This small molecule binds to this protein.
Small molecule (SMILES): C/C(=C/C=C/[C@@H](C)C(=O)O)[C@H]1CN[C@H](C(=O)O)[C@H]1CC(=O)O

Binding-site contacts:
Ligand atom OE2 contacts residue GLU705 of chain 1.B at 2.9 Å (salt-bridge).
Ligand atom CAL contacts residue TYR455 of chain 1.B at 4.2 Å (hydrophobic).
Ligand atom CAL contacts residue TYR731 of chain 1.B at 3.9 Å (hydrophobic).
Ligand atom OXT contacts residue GLY655 of chain 1.B at 4.0 Å.
Ligand atom CG contacts residue ALA656 of chain 1.B at 4.4 Å (hydrophobic).
Ligand atom CAQ contacts residue LYS454 of chain 1.B at 3.9 Å.
Ligand atom CAK contacts residue VAL652 of chain 1.B at 4.3 Å (hydrophobic).
Ligand atom OAG contacts residue GLY456 of chain 1.B at 4.1 Å.
Ligand atom N contacts residue TYR731 of chain 1.B at 3.9 Å.
Ligand atom CAQ contacts residue ASP654 of chain 1.B at 4.1 Å.
Ligand atom OAD contacts residue TYR455 of chain 1.B at 2.6 Å (h-bond).
Ligand atom O contacts residue ALA485 of chain 1.B at 4.1 Å.
Ligand atom CAB contacts residue GLU653 of chain 1.B at 4.1 Å.
Ligand atom OE1 contacts residue ASN688 of chain 1.B at 3.9 Å.
Ligand atom OE1 contacts residue GLU705 of chain 1.B at 4.3 Å.
Ligand atom CAJ contacts residue ASN688 of chain 1.B at 4.2 Å.
Ligand atom CD contacts residue MET704 of chain 1.B at 3.6 Å (hydrophobic).
Ligand atom OAD contacts residue GLY456 of chain 1.B at 4.0 Å.
Ligand atom CAI contacts residue VAL652 of chain 1.B at 3.7 Å (hydrophobic).
Ligand atom N contacts residue ALA485 of chain 1.B at 4.4 Å.
Ligand atom OE2 contacts residue MET704 of chain 1.B at 3.3 Å (h-bond).
Ligand atom CAA contacts residue ASN688 of chain 1.B at 4.0 Å.
Ligand atom CAS contacts residue GLU653 of chain 1.B at 4.2 Å.
Ligand atom CAT contacts residue TYR455 of chain 1.B at 4.0 Å (hydrophobic).
Ligand atom OAG contacts residue LYS454 of chain 1.B at 4.1 Å.
Ligand atom CD contacts residue GLU705 of chain 1.B at 3.7 Å.
Ligand atom N contacts residue GLU705 of chain 1.B at 4.3 Å.
Ligand atom CAQ contacts residue TYR455 of chain 1.B at 3.6 Å (hydrophobic).
Ligand atom OXT contacts residue ALA656 of chain 1.B at 4.0 Å.
Ligand atom CA contacts residue GLU705 of chain 1.B at 3.8 Å.
Ligand atom OAG contacts residue ASP654 of chain 1.B at 3.0 Å (salt-bridge).
Ligand atom CAP contacts residue ASN688 of chain 1.B at 4.5 Å.
Ligand atom CAB contacts residue LYS686 of chain 1.B at 4.3 Å.
Ligand atom CAB contacts residue VAL652 of chain 1.B at 3.8 Å (hydrophobic).
Ligand atom CAA contacts residue ILE405 of chain 1.B at 4.5 Å (hydrophobic).
Ligand atom C contacts residue ALA485 of chain 1.B at 4.3 Å (hydrophobic).
Ligand atom OAG contacts residue TYR455 of chain 1.B at 3.5 Å (h-bond).
Ligand atom OAD contacts residue LYS454 of chain 1.B at 3.3 Å.
Ligand atom CAS contacts residue VAL652 of chain 1.B at 4.3 Å (hydrophobic).
Ligand atom OE1 contacts residue MET704 of chain 1.B at 3.4 Å.

Sequence of chain 1.B:
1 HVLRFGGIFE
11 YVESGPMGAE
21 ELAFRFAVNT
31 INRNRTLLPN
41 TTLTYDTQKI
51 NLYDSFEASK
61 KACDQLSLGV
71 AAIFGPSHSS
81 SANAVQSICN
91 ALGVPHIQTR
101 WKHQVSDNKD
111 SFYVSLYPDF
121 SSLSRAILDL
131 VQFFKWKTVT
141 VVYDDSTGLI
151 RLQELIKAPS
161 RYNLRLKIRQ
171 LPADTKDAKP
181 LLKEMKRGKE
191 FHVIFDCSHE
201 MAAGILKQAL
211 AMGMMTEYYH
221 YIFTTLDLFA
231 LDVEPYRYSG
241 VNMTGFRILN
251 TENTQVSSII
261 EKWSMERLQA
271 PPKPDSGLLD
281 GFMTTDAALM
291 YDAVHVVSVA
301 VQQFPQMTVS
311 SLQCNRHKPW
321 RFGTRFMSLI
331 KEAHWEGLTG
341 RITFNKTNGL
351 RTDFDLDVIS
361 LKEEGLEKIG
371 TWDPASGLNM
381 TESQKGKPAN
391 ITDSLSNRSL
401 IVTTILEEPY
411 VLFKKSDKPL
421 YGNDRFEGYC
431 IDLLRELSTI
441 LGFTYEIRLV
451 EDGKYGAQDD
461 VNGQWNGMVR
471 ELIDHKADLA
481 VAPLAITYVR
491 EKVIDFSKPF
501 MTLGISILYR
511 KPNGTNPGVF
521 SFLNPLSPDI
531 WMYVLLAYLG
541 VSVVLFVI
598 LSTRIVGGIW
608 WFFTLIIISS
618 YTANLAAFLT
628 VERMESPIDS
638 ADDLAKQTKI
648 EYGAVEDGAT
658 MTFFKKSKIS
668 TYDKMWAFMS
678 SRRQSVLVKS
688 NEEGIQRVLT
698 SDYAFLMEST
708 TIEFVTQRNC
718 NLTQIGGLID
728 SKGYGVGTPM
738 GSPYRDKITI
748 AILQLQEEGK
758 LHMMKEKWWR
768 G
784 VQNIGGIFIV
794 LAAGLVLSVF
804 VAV